Binding-site contacts:
Ligand atom C5 contacts residue THR261 of chain 1.A at 4.1 Å.
Ligand atom C1 contacts residue ASN259 of chain 1.A at 1.4 Å.
Ligand atom N2 contacts residue THR261 of chain 1.A at 4.0 Å.
Ligand atom N2 contacts residue ASN259 of chain 1.A at 2.9 Å (h-bond).
Ligand atom O6 contacts residue LYS269 of chain 1.A at 3.1 Å (salt-bridge).
Ligand atom C8 contacts residue ASN259 of chain 1.A at 3.9 Å.
Ligand atom C6 contacts residue LYS269 of chain 1.A at 3.3 Å.
Ligand atom O6 contacts residue GLY270 of chain 1.A at 4.0 Å.
Ligand atom O5 contacts residue CYS262 of chain 1.A at 3.6 Å.
Ligand atom O6 contacts residue CYS271 of chain 1.A at 3.1 Å (h-bond).
Ligand atom C7 contacts residue ASN259 of chain 1.A at 3.6 Å.
Ligand atom O5 contacts residue ASN259 of chain 1.A at 2.3 Å (h-bond).
Ligand atom C1 contacts residue THR261 of chain 1.A at 3.6 Å.
Ligand atom C1 contacts residue CYS262 of chain 1.A at 4.4 Å (hydrophobic).
Ligand atom C6 contacts residue CYS262 of chain 1.A at 3.9 Å (hydrophobic).
Ligand atom O6 contacts residue THR261 of chain 1.A at 3.9 Å.
Ligand atom C6 contacts residue GLY270 of chain 1.A at 4.1 Å.
Ligand atom O6 contacts residue MET268 of chain 1.A at 4.1 Å.
Ligand atom O6 contacts residue CYS262 of chain 1.A at 3.1 Å (h-bond).
Ligand atom O3 contacts residue ASN259 of chain 1.A at 4.5 Å.
Ligand atom C5 contacts residue ASN259 of chain 1.A at 3.6 Å.
Ligand atom C2 contacts residue ASN259 of chain 1.A at 2.2 Å.
Ligand atom C4 contacts residue ASN259 of chain 1.A at 4.0 Å.
Ligand atom C6 contacts residue CYS271 of chain 1.A at 4.2 Å (hydrophobic).
Ligand atom C2 contacts residue THR261 of chain 1.A at 4.4 Å.
Ligand atom C5 contacts residue CYS262 of chain 1.A at 4.3 Å (hydrophobic).
Ligand atom C3 contacts residue ASN259 of chain 1.A at 3.6 Å.
Ligand atom O5 contacts residue THR261 of chain 1.A at 4.1 Å.
Ligand atom O7 contacts residue ASN259 of chain 1.A at 4.4 Å.

The protein below binds the small molecule below.
Small molecule (SMILES): CC(=O)N[C@@H]1[C@@H](O)[C@H](O)[C@@H](CO)O[C@H]1O

Sequence of chain 1.A:
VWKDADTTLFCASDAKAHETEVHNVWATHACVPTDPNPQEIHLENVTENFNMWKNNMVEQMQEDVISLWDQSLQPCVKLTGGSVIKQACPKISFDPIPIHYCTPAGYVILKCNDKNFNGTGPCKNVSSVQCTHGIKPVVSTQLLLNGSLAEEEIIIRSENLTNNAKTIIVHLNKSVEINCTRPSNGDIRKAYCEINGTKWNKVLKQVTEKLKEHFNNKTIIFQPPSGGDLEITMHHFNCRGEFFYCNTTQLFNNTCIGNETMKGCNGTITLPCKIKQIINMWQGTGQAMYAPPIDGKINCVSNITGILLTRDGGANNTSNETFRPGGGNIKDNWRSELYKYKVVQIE